Sequence of chain 1.B:
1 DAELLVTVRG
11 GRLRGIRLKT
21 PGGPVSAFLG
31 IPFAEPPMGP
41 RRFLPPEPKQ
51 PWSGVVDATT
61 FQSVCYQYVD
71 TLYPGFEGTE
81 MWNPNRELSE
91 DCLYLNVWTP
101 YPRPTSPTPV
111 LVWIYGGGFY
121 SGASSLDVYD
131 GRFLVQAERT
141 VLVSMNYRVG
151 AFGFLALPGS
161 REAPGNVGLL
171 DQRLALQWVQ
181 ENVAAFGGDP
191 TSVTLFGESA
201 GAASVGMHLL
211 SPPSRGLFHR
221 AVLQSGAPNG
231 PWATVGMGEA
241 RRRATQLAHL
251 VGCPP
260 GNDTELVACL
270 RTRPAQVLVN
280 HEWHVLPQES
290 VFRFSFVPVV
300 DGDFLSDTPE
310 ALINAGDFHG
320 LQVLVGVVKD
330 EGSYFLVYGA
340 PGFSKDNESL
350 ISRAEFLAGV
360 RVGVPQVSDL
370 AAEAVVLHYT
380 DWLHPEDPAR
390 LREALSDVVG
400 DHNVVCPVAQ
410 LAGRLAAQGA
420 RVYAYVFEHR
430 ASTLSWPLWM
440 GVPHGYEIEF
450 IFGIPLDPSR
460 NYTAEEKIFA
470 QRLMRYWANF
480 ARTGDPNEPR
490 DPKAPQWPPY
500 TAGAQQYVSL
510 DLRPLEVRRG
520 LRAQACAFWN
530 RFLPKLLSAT

Binding-site contacts:
Ligand atom O7 contacts residue ASN346 of chain 1.B at 3.9 Å.
Ligand atom C7 contacts residue ASN346 of chain 1.B at 3.1 Å.
Ligand atom C1 contacts residue ASN346 of chain 1.B at 1.4 Å.
Ligand atom C1 contacts residue SER343 of chain 1.B at 4.1 Å.
Ligand atom C2 contacts residue ASN346 of chain 1.B at 2.4 Å.
Ligand atom C1 contacts residue GLY341 of chain 1.B at 4.3 Å.
Ligand atom C3 contacts residue GLY341 of chain 1.B at 4.3 Å.
Ligand atom O7 contacts residue GLY341 of chain 1.B at 4.2 Å.
Ligand atom O2 contacts residue SER343 of chain 1.B at 4.0 Å.
Ligand atom C3 contacts residue ASN346 of chain 1.B at 3.7 Å.
Ligand atom O7 contacts residue PRO340 of chain 1.B at 4.1 Å.
Ligand atom N2 contacts residue ASN346 of chain 1.B at 2.6 Å (h-bond).
Ligand atom C4 contacts residue ASN346 of chain 1.B at 4.3 Å.
Ligand atom C6 contacts residue SER343 of chain 1.B at 3.7 Å.
Ligand atom O6 contacts residue ASN346 of chain 1.B at 4.5 Å.
Ligand atom C8 contacts residue PRO340 of chain 1.B at 3.9 Å (hydrophobic).
Ligand atom C7 contacts residue PRO340 of chain 1.B at 4.4 Å (hydrophobic).
Ligand atom O5 contacts residue SER343 of chain 1.B at 3.8 Å.
Ligand atom O4 contacts residue GLY341 of chain 1.B at 4.4 Å.
Ligand atom C8 contacts residue ASN346 of chain 1.B at 3.2 Å.
Ligand atom C5 contacts residue SER343 of chain 1.B at 4.1 Å.
Ligand atom O5 contacts residue ASN346 of chain 1.B at 2.5 Å (h-bond).
Ligand atom C5 contacts residue PHE342 of chain 1.B at 4.2 Å (hydrophobic).
Ligand atom O2 contacts residue ASN346 of chain 1.B at 4.3 Å.
Ligand atom C8 contacts residue GLY341 of chain 1.B at 3.6 Å.
Ligand atom O6 contacts residue SER343 of chain 1.B at 3.1 Å.
Ligand atom C6 contacts residue PHE342 of chain 1.B at 4.1 Å (hydrophobic).
Ligand atom C7 contacts residue GLY341 of chain 1.B at 4.0 Å.
Ligand atom C5 contacts residue ASN346 of chain 1.B at 3.8 Å.

A protein and the small-molecule ligand that binds it are described below.
Small molecule (SMILES): CC(=O)N[C@H]1[C@H](O[C@H]2[C@H](O)[C@@H](NC(C)=O)CO[C@@H]2CO[C@H]2O[C@@H](C)[C@@H](O)[C@@H](O)[C@@H]2O)O[C@H](CO)[C@@H](O)[C@@H]1O